Sequence of chain 1.S:
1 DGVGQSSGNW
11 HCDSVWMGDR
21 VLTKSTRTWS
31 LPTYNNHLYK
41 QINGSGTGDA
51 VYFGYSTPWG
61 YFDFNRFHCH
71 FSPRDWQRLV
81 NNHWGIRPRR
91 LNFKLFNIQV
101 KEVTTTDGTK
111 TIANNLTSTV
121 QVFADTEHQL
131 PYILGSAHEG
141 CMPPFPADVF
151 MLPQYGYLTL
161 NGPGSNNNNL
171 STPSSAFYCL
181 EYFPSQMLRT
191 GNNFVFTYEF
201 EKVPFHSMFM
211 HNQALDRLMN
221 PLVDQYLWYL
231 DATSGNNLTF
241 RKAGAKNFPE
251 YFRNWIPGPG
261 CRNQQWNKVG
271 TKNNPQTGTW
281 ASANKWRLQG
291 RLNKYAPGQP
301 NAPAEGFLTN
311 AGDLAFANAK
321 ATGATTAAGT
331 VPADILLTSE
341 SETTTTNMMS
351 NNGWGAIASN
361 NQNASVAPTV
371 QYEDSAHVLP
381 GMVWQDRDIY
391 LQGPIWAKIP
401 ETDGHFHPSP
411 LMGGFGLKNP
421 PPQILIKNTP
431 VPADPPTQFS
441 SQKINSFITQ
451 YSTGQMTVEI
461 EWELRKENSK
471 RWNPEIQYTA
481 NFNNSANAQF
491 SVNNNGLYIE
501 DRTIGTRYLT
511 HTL

Sequence of chain 1.R:
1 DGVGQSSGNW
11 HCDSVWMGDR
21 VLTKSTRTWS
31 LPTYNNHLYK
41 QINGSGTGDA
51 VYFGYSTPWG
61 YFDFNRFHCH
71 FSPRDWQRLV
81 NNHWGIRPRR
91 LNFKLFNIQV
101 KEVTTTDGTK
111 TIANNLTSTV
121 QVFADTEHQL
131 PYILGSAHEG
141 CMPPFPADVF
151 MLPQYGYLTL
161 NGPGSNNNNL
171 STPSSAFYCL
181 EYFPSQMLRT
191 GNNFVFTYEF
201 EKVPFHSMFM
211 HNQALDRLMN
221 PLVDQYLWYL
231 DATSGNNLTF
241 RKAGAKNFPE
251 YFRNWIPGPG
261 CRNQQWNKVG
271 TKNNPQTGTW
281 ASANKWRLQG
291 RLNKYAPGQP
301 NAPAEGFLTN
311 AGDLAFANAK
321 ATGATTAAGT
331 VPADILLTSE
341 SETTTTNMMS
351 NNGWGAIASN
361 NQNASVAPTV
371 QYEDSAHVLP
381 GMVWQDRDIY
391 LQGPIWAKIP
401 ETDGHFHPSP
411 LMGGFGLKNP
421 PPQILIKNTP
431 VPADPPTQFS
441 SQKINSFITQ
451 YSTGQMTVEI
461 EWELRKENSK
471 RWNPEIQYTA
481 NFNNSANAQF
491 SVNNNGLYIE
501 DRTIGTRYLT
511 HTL

This protein binds this small molecule.
Small molecule (SMILES): Nc1ncnc2c1ncn2[C@H]1C[C@H](O)[C@@H](COP(=O)(O)O)O1

Binding-site contacts:
Ligand atom N6 contacts residue GLY414 of chain 1.R at 4.4 Å.
Ligand atom N6 contacts residue PHE415 of chain 1.R at 4.4 Å.
Ligand atom O1P contacts residue HIS405 of chain 1.S at 3.9 Å.
Ligand atom O2P contacts residue HIS407 of chain 1.R at 4.1 Å.
Ligand atom C2' contacts residue PRO408 of chain 1.R at 4.3 Å (hydrophobic).
Ligand atom C2' contacts residue HIS407 of chain 1.R at 4.0 Å.
Ligand atom C6 contacts residue PRO204 of chain 1.R at 4.3 Å (hydrophobic).
Ligand atom C6 contacts residue SER409 of chain 1.R at 3.8 Å.
Ligand atom C8 contacts residue SER409 of chain 1.R at 4.2 Å.
Ligand atom N7 contacts residue SER409 of chain 1.R at 3.2 Å (h-bond).
Ligand atom N6 contacts residue GLY416 of chain 1.R at 3.7 Å.
Ligand atom N6 contacts residue PRO204 of chain 1.R at 4.4 Å.
Ligand atom N9 contacts residue HIS407 of chain 1.R at 4.4 Å.
Ligand atom C8 contacts residue PRO408 of chain 1.R at 4.4 Å (hydrophobic).
Ligand atom O2P contacts residue GLY404 of chain 1.S at 4.2 Å.
Ligand atom N1 contacts residue PRO408 of chain 1.R at 3.8 Å.
Ligand atom N6 contacts residue PRO408 of chain 1.R at 4.0 Å.
Ligand atom N1 contacts residue GLY416 of chain 1.R at 3.1 Å (h-bond).
Ligand atom C2 contacts residue ILE399 of chain 1.R at 4.3 Å (hydrophobic).
Ligand atom C8 contacts residue HIS407 of chain 1.R at 3.4 Å.
Ligand atom C2 contacts residue PRO408 of chain 1.R at 4.0 Å (hydrophobic).
Ligand atom O2P contacts residue ASP403 of chain 1.S at 3.9 Å.
Ligand atom N6 contacts residue SER409 of chain 1.R at 3.3 Å (h-bond).
Ligand atom N3 contacts residue PRO408 of chain 1.R at 3.6 Å.
Ligand atom C5 contacts residue SER409 of chain 1.R at 3.7 Å.
Ligand atom C2 contacts residue GLY416 of chain 1.R at 3.6 Å.
Ligand atom C1' contacts residue PRO408 of chain 1.R at 3.9 Å (hydrophobic).
Ligand atom C6 contacts residue GLY416 of chain 1.R at 4.2 Å.
Ligand atom N7 contacts residue HIS407 of chain 1.R at 3.8 Å.
Ligand atom C6 contacts residue PRO408 of chain 1.R at 3.8 Å (hydrophobic).
Ligand atom N9 contacts residue PRO408 of chain 1.R at 3.8 Å.
Ligand atom C5 contacts residue PRO408 of chain 1.R at 4.2 Å (hydrophobic).
Ligand atom N7 contacts residue PRO204 of chain 1.R at 4.1 Å.
Ligand atom C4 contacts residue PRO408 of chain 1.R at 3.9 Å (hydrophobic).
Ligand atom C5 contacts residue PRO204 of chain 1.R at 4.1 Å (hydrophobic).